This protein binds this small molecule.
Small molecule (SMILES): CC(=O)N[C@@H]1[C@@H](O)[C@H](O)[C@@H](CO)O[C@H]1O

Sequence of chain 1.A:
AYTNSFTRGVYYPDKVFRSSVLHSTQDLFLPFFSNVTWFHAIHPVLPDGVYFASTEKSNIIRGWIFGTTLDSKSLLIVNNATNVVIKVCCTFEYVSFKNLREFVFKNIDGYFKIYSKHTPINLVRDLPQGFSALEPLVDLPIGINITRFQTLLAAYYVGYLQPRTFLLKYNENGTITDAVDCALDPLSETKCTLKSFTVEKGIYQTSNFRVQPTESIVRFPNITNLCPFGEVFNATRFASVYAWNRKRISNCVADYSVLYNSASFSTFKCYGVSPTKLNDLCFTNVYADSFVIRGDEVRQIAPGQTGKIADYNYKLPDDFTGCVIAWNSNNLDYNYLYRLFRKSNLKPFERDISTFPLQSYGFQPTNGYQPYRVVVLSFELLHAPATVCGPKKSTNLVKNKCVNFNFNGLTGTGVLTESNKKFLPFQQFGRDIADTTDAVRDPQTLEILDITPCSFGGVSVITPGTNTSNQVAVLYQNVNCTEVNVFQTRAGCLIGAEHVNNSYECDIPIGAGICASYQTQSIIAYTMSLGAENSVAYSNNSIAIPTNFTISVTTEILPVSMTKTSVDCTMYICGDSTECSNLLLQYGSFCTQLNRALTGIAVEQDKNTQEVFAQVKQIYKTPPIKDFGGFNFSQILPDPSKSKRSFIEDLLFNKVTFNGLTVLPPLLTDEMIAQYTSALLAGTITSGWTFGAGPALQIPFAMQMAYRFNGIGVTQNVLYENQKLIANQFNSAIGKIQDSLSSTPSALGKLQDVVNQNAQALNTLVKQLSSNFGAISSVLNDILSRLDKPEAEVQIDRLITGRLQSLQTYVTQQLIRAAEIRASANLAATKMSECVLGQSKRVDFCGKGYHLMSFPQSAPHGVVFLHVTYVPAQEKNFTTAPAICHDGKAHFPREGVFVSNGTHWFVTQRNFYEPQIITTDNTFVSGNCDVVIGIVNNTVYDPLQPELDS

Binding-site contacts:
Ligand atom C1 contacts residue ASP796 of chain 1.A at 3.5 Å.
Ligand atom O5 contacts residue ASP796 of chain 1.A at 3.4 Å (salt-bridge).
Ligand atom C8 contacts residue ASN709 of chain 1.C at 4.3 Å.
Ligand atom C2 contacts residue ASN709 of chain 1.C at 2.4 Å.
Ligand atom C8 contacts residue ILE1130 of chain 1.C at 3.8 Å (hydrophobic).
Ligand atom C8 contacts residue GLY1131 of chain 1.C at 3.7 Å.
Ligand atom C1 contacts residue ASN709 of chain 1.C at 1.4 Å.
Ligand atom N2 contacts residue ASN709 of chain 1.C at 2.9 Å (h-bond).
Ligand atom C4 contacts residue ASN709 of chain 1.C at 4.2 Å.
Ligand atom O5 contacts residue ASN709 of chain 1.C at 2.3 Å (h-bond).
Ligand atom C5 contacts residue ASN709 of chain 1.C at 3.6 Å.
Ligand atom O6 contacts residue ASP796 of chain 1.A at 4.4 Å.
Ligand atom O7 contacts residue ASP796 of chain 1.A at 3.9 Å.
Ligand atom O7 contacts residue ASN709 of chain 1.C at 3.1 Å (h-bond).
Ligand atom C2 contacts residue ASP796 of chain 1.A at 4.0 Å.
Ligand atom C3 contacts residue ASN709 of chain 1.C at 3.7 Å.
Ligand atom C7 contacts residue ILE1130 of chain 1.C at 4.4 Å (hydrophobic).
Ligand atom C7 contacts residue ASN709 of chain 1.C at 3.1 Å.
Ligand atom O7 contacts residue ILE1130 of chain 1.C at 4.3 Å.
Ligand atom O6 contacts residue ASN709 of chain 1.C at 4.5 Å.

Sequence of chain 1.C:
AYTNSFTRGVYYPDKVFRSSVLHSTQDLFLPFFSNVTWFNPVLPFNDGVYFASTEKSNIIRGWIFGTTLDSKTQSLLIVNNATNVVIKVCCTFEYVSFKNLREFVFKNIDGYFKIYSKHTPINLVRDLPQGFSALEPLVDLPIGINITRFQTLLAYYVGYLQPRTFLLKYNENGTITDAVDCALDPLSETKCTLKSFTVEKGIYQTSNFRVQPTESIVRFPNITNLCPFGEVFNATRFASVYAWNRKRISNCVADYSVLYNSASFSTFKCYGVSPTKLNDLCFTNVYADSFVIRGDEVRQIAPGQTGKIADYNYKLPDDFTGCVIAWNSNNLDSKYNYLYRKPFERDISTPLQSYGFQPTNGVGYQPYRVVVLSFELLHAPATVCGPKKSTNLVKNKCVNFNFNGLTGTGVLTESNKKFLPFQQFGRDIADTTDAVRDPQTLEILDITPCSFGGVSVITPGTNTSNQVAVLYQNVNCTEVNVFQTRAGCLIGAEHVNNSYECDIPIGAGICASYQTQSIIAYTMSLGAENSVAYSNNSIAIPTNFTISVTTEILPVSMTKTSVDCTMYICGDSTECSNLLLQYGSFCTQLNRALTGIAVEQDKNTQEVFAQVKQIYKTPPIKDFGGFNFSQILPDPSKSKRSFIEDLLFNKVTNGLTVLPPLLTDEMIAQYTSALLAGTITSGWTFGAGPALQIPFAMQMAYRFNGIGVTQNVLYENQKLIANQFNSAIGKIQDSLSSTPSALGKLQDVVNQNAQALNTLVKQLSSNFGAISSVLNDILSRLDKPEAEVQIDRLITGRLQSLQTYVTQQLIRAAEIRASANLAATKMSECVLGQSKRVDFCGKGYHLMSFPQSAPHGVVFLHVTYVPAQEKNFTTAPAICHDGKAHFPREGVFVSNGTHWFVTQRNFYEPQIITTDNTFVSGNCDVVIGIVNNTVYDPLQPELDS